Sequence of chain 1.A:
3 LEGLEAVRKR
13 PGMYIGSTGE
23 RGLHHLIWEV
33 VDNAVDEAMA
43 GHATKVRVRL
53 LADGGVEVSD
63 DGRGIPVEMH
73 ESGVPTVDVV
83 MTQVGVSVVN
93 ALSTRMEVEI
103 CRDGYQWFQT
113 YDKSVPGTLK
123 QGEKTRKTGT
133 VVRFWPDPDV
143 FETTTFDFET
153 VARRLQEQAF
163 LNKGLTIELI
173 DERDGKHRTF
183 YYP

The small molecule below binds the protein below.
Small molecule (SMILES): CNc1cc(F)cc2c1[nH]c1nc(Oc3cnc(C)nc3)nc(N3C[C@@H]4C(N)[C@@H]4C3)c12

Binding-site contacts:
Ligand atom C13 contacts residue THR132 of chain 1.A at 3.7 Å.
Ligand atom O1 contacts residue GLU39 of chain 1.A at 3.1 Å (salt-bridge).
Ligand atom F1 contacts residue VAL88 of chain 1.A at 3.2 Å.
Ligand atom C16 contacts residue ILE67 of chain 1.A at 3.5 Å (hydrophobic).
Ligand atom C4 contacts residue GLU39 of chain 1.A at 3.5 Å.
Ligand atom C12 contacts residue VAL134 of chain 1.A at 3.6 Å (hydrophobic).
Ligand atom C5 contacts residue ARG65 of chain 1.A at 3.5 Å.
Ligand atom C15 contacts residue ALA36 of chain 1.A at 3.8 Å (hydrophobic).
Ligand atom C8 contacts residue ILE67 of chain 1.A at 3.4 Å (hydrophobic).
Ligand atom C7 contacts residue THR132 of chain 1.A at 3.7 Å.
Ligand atom C15 contacts residue VAL60 of chain 1.A at 3.1 Å (hydrophobic).
Ligand atom C15 contacts residue ASP62 of chain 1.A at 3.7 Å.
Ligand atom N1 contacts residue ARG65 of chain 1.A at 3.3 Å (salt-bridge).
Ligand atom C19 contacts residue ASN35 of chain 1.A at 3.2 Å.
Ligand atom C7 contacts residue GLU39 of chain 1.A at 3.8 Å.
Ligand atom N5 contacts residue ASP62 of chain 1.A at 2.8 Å (salt-bridge).
Ligand atom C9 contacts residue ILE67 of chain 1.A at 3.7 Å (hydrophobic).
Ligand atom C17 contacts residue VAL82 of chain 1.A at 3.8 Å (hydrophobic).
Ligand atom C3 contacts residue GLU39 of chain 1.A at 3.4 Å.
Ligand atom C20 contacts residue ASN35 of chain 1.A at 3.3 Å.
Ligand atom C5 contacts residue GLY66 of chain 1.A at 3.3 Å.
Ligand atom C3 contacts residue ARG65 of chain 1.A at 3.0 Å.
Ligand atom C13 contacts residue ASP62 of chain 1.A at 3.6 Å.
Ligand atom C6 contacts residue GLU39 of chain 1.A at 3.2 Å.
Ligand atom F1 contacts residue MET83 of chain 1.A at 3.6 Å.
Ligand atom N2 contacts residue PRO68 of chain 1.A at 3.6 Å.
Ligand atom C2 contacts residue ARG65 of chain 1.A at 3.4 Å.
Ligand atom O1 contacts residue GLY66 of chain 1.A at 3.5 Å (h-bond).
Ligand atom C10 contacts residue ASN35 of chain 1.A at 3.4 Å.
Ligand atom N3 contacts residue GLU39 of chain 1.A at 3.1 Å.
Ligand atom C9 contacts residue ASN35 of chain 1.A at 3.6 Å.
Ligand atom C1 contacts residue ARG65 of chain 1.A at 3.7 Å.
Ligand atom C11 contacts residue ASN35 of chain 1.A at 3.6 Å.
Ligand atom N5 contacts residue ALA36 of chain 1.A at 3.5 Å.
Ligand atom C5 contacts residue PRO68 of chain 1.A at 3.7 Å (hydrophobic).
Ligand atom C14 contacts residue ASP62 of chain 1.A at 3.5 Å.
Ligand atom C14 contacts residue THR132 of chain 1.A at 3.7 Å.
Ligand atom N4 contacts residue THR132 of chain 1.A at 3.6 Å.
Ligand atom C4 contacts residue ARG65 of chain 1.A at 3.5 Å.
Ligand atom N4 contacts residue ASP62 of chain 1.A at 2.8 Å (salt-bridge).